Binding-site contacts:
Ligand atom C2 contacts residue THR25 of chain 1.B at 3.7 Å.
Ligand atom C10 contacts residue LEU141 of chain 1.B at 3.7 Å (hydrophobic).
Ligand atom C22 contacts residue CYS145 of chain 1.B at 3.7 Å (hydrophobic).
Ligand atom C12 contacts residue ARG188 of chain 1.B at 3.3 Å.
Ligand atom C07 contacts residue HIS41 of chain 1.B at 3.7 Å.
Ligand atom C11 contacts residue GLU166 of chain 1.B at 3.7 Å.
Ligand atom C18 contacts residue MET165 of chain 1.B at 3.8 Å (hydrophobic).
Ligand atom C10 contacts residue GLU166 of chain 1.B at 3.4 Å.
Ligand atom C10 contacts residue PHE140 of chain 1.B at 3.3 Å (hydrophobic).
Ligand atom S01 contacts residue ARG188 of chain 1.B at 3.5 Å (salt-bridge).
Ligand atom N01 contacts residue HIS163 of chain 1.B at 2.9 Å (h-bond).
Ligand atom S01 contacts residue MET49 of chain 1.B at 3.8 Å.
Ligand atom C2 contacts residue HIS41 of chain 1.B at 3.4 Å.
Ligand atom C03 contacts residue PHE140 of chain 1.B at 3.9 Å (hydrophobic).
Ligand atom C13 contacts residue ASN142 of chain 1.B at 3.9 Å.
Ligand atom C06 contacts residue GLN189 of chain 1.B at 3.7 Å.
Ligand atom S01 contacts residue GLN189 of chain 1.B at 3.4 Å.
Ligand atom C11 contacts residue HIS163 of chain 1.B at 3.4 Å.
Ligand atom CL01 contacts residue ASP187 of chain 1.B at 3.3 Å.
Ligand atom C09 contacts residue HIS164 of chain 1.B at 3.5 Å.
Ligand atom CL01 contacts residue HIS164 of chain 1.B at 3.7 Å.
Ligand atom N01 contacts residue SER144 of chain 1.B at 3.6 Å.
Ligand atom C12 contacts residue MET49 of chain 1.B at 3.5 Å (hydrophobic).
Ligand atom N01 contacts residue PHE140 of chain 1.B at 3.8 Å.
Ligand atom C18 contacts residue MET49 of chain 1.B at 3.6 Å (hydrophobic).
Ligand atom C03 contacts residue ASN142 of chain 1.B at 3.7 Å.
Ligand atom O01 contacts residue GLU166 of chain 1.B at 2.9 Å (salt-bridge).
Ligand atom N01 contacts residue GLU166 of chain 1.B at 3.8 Å.
Ligand atom C2 contacts residue CYS44 of chain 1.B at 3.3 Å (hydrophobic).
Ligand atom C03 contacts residue LEU141 of chain 1.B at 3.9 Å (hydrophobic).
Ligand atom C04 contacts residue ASN142 of chain 1.B at 3.7 Å.
Ligand atom O01 contacts residue MET165 of chain 1.B at 3.4 Å.
Ligand atom C03 contacts residue GLU166 of chain 1.B at 3.5 Å.
Ligand atom C12 contacts residue ASP187 of chain 1.B at 3.7 Å.
Ligand atom C09 contacts residue MET165 of chain 1.B at 3.6 Å (hydrophobic).
Ligand atom CL01 contacts residue MET165 of chain 1.B at 3.7 Å.
Ligand atom C13 contacts residue GLU166 of chain 1.B at 3.7 Å.
Ligand atom C13 contacts residue LEU141 of chain 1.B at 3.9 Å (hydrophobic).
Ligand atom C11 contacts residue CYS145 of chain 1.B at 3.9 Å (hydrophobic).
Ligand atom CL01 contacts residue HIS41 of chain 1.B at 3.7 Å.

Sequence of chain 1.D:
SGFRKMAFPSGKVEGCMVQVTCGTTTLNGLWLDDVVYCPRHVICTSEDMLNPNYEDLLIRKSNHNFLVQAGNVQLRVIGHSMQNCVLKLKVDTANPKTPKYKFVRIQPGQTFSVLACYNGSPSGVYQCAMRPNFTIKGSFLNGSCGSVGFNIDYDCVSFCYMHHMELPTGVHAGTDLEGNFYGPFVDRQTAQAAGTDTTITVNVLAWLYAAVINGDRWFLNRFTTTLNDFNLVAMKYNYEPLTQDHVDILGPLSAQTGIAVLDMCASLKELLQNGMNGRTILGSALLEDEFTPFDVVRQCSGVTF

Sequence of chain 1.B:
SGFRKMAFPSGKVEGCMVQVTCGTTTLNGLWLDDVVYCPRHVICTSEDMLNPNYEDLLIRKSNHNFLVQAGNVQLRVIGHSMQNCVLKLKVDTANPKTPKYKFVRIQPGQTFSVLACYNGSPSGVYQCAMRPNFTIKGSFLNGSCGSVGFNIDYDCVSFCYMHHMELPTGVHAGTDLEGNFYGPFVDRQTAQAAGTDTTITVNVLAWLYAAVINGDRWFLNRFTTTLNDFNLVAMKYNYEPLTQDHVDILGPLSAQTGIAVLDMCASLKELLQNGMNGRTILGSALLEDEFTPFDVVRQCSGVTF

This small molecule binds to this protein.
Small molecule (SMILES): CSc1ccc(N(Cc2cc(Cl)cs2)C(=O)Cc2cncc3ccccc23)cc1